Sequence of chain 1.A:
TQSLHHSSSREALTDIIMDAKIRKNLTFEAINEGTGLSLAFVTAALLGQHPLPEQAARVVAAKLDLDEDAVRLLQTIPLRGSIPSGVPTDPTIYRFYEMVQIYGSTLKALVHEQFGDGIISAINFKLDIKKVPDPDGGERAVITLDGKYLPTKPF

Binding-site contacts:
Ligand atom O5 contacts residue ILE119 of chain 1.I at 3.9 Å.
Ligand atom O4 contacts residue SER121 of chain 1.I at 2.3 Å (h-bond).
Ligand atom O5 contacts residue ILE123 of chain 1.G at 4.1 Å.
Ligand atom O6 contacts residue ILE119 of chain 1.I at 3.8 Å.
Ligand atom C1 contacts residue ILE119 of chain 1.I at 3.5 Å (hydrophobic).
Ligand atom C1 contacts residue ARG95 of chain 1.C at 3.8 Å.
Ligand atom O6 contacts residue ALA122 of chain 1.I at 3.6 Å (h-bond).
Ligand atom O6 contacts residue ILE123 of chain 1.I at 4.1 Å.
Ligand atom O5 contacts residue ARG95 of chain 1.A at 2.8 Å (salt-bridge).
Ligand atom O4 contacts residue ILE123 of chain 1.I at 4.1 Å.
Ligand atom O3 contacts residue SER121 of chain 1.G at 2.6 Å (h-bond).
Ligand atom O6 contacts residue ARG95 of chain 1.A at 2.6 Å (salt-bridge).
Ligand atom C2 contacts residue ILE119 of chain 1.G at 3.6 Å (hydrophobic).
Ligand atom O6 contacts residue ARG95 of chain 1.C at 2.9 Å (salt-bridge).
Ligand atom C1 contacts residue SER121 of chain 1.G at 3.7 Å.
Ligand atom O5 contacts residue ARG95 of chain 1.C at 2.8 Å (salt-bridge).
Ligand atom O6 contacts residue ILE119 of chain 1.G at 4.0 Å.
Ligand atom C2 contacts residue LEU150 of chain 1.G at 4.2 Å (hydrophobic).
Ligand atom C2 contacts residue ARG95 of chain 1.C at 3.7 Å.
Ligand atom O6 contacts residue SER121 of chain 1.I at 3.7 Å.
Ligand atom O3 contacts residue ALA122 of chain 1.G at 4.2 Å.
Ligand atom O5 contacts residue ALA122 of chain 1.G at 3.8 Å.
Ligand atom O3 contacts residue ILE123 of chain 1.G at 4.2 Å.
Ligand atom C2 contacts residue ARG95 of chain 1.A at 3.7 Å.
Ligand atom O5 contacts residue ILE119 of chain 1.G at 3.6 Å.
Ligand atom O3 contacts residue ILE119 of chain 1.G at 3.7 Å.
Ligand atom C2 contacts residue ALA122 of chain 1.I at 4.3 Å (hydrophobic).
Ligand atom O3 contacts residue LEU150 of chain 1.G at 3.9 Å.
Ligand atom O3 contacts residue ILE119 of chain 1.I at 3.9 Å.
Ligand atom C2 contacts residue ILE119 of chain 1.I at 3.5 Å (hydrophobic).
Ligand atom O3 contacts residue LEU150 of chain 1.I at 3.4 Å.
Ligand atom C1 contacts residue ARG95 of chain 1.A at 3.6 Å.
Ligand atom O4 contacts residue ILE119 of chain 1.I at 3.8 Å.
Ligand atom O4 contacts residue LEU150 of chain 1.G at 3.2 Å.
Ligand atom O4 contacts residue LEU150 of chain 1.I at 4.3 Å.
Ligand atom O4 contacts residue ALA122 of chain 1.I at 4.1 Å.
Ligand atom C2 contacts residue SER121 of chain 1.I at 3.3 Å.
Ligand atom C1 contacts residue ILE119 of chain 1.G at 3.4 Å (hydrophobic).
Ligand atom O5 contacts residue SER121 of chain 1.G at 3.9 Å.
Ligand atom O4 contacts residue ILE119 of chain 1.G at 4.0 Å.

Sequence of chain 1.I:
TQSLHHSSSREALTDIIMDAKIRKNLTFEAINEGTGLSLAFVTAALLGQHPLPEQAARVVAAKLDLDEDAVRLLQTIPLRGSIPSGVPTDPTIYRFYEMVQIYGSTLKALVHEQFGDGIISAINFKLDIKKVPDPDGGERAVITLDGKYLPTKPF

Sequence of chain 1.G:
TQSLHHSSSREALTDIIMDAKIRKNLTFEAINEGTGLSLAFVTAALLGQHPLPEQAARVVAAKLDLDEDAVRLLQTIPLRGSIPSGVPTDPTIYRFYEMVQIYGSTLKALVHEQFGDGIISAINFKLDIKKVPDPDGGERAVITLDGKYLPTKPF

This small molecule binds to this protein.
Small molecule (SMILES): O=C(O)C(=O)O

Sequence of chain 1.C:
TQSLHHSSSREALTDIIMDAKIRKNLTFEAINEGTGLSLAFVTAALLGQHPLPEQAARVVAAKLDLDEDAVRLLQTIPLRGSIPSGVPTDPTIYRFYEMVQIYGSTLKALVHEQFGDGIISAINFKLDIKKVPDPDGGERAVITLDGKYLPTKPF